Sequence of chain 1.D:
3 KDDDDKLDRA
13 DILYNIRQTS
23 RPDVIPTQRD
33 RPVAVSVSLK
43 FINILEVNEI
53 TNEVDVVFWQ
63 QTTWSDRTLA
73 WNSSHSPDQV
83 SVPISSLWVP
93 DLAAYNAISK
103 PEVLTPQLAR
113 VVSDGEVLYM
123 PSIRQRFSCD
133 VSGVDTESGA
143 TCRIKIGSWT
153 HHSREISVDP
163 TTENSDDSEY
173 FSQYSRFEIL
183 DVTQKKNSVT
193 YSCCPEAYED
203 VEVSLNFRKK

Binding-site contacts:
Ligand atom C10 contacts residue TYR200 of chain 1.C at 4.0 Å (hydrophobic).
Ligand atom C1 contacts residue MET122 of chain 1.D at 3.9 Å (hydrophobic).
Ligand atom C10 contacts residue TRP61 of chain 1.D at 4.0 Å (hydrophobic).
Ligand atom C12 contacts residue TRP151 of chain 1.C at 3.3 Å (hydrophobic).
Ligand atom C8 contacts residue TRP151 of chain 1.C at 3.5 Å (hydrophobic).
Ligand atom N2 contacts residue GLN63 of chain 1.D at 4.1 Å.
Ligand atom N13 contacts residue MET122 of chain 1.D at 4.0 Å.
Ligand atom N7 contacts residue MET122 of chain 1.D at 4.0 Å.
Ligand atom C17 contacts residue LEU120 of chain 1.D at 3.6 Å (hydrophobic).
Ligand atom C9 contacts residue TYR200 of chain 1.C at 3.8 Å (hydrophobic).
Ligand atom C17 contacts residue ARG112 of chain 1.D at 3.8 Å.
Ligand atom C12 contacts residue MET122 of chain 1.D at 3.5 Å (hydrophobic).
Ligand atom C18 contacts residue THR152 of chain 1.C at 4.0 Å.
Ligand atom N13 contacts residue TRP151 of chain 1.C at 3.7 Å.
Ligand atom C1 contacts residue GLN63 of chain 1.D at 4.1 Å.
Ligand atom C14 contacts residue TRP151 of chain 1.C at 3.1 Å (hydrophobic).
Ligand atom C15 contacts residue TYR200 of chain 1.C at 4.1 Å (hydrophobic).
Ligand atom C14 contacts residue MET122 of chain 1.D at 3.7 Å (hydrophobic).
Ligand atom C3 contacts residue CYS195 of chain 1.C at 3.7 Å (hydrophobic).
Ligand atom C5 contacts residue MET122 of chain 1.D at 3.8 Å (hydrophobic).
Ligand atom N13 contacts residue LEU120 of chain 1.D at 4.2 Å.
Ligand atom C4 contacts residue TYR193 of chain 1.C at 3.7 Å (hydrophobic).
Ligand atom N2 contacts residue CYS195 of chain 1.C at 3.6 Å.
Ligand atom N7 contacts residue TRP151 of chain 1.C at 2.7 Å (h-bond).
Ligand atom C6 contacts residue MET122 of chain 1.D at 3.1 Å (hydrophobic).
Ligand atom C18 contacts residue ARG112 of chain 1.D at 4.0 Å.
Ligand atom C15 contacts residue MET122 of chain 1.D at 3.9 Å (hydrophobic).
Ligand atom C18 contacts residue LEU120 of chain 1.D at 3.4 Å (hydrophobic).
Ligand atom C3 contacts residue TYR193 of chain 1.C at 3.9 Å (hydrophobic).
Ligand atom N2 contacts residue TYR172 of chain 1.D at 4.1 Å.
Ligand atom C16 contacts residue TRP151 of chain 1.C at 3.7 Å (hydrophobic).
Ligand atom N13 contacts residue THR152 of chain 1.C at 3.9 Å.
Ligand atom C17 contacts residue TYR200 of chain 1.C at 4.0 Å (hydrophobic).
Ligand atom C16 contacts residue TYR200 of chain 1.C at 3.2 Å (hydrophobic).
Ligand atom C3 contacts residue TYR172 of chain 1.D at 3.4 Å (hydrophobic).
Ligand atom C9 contacts residue TYR193 of chain 1.C at 4.1 Å (hydrophobic).
Ligand atom C11 contacts residue MET122 of chain 1.D at 3.3 Å (hydrophobic).
Ligand atom N2 contacts residue CYS196 of chain 1.C at 3.8 Å.
Ligand atom C15 contacts residue TRP151 of chain 1.C at 3.1 Å (hydrophobic).
Ligand atom C10 contacts residue TYR193 of chain 1.C at 3.7 Å (hydrophobic).

The protein below binds the small molecule below.
Small molecule (SMILES): C(=C1\CCCN=C1c1cccnc1)\c1cc[nH]c1

Sequence of chain 1.C:
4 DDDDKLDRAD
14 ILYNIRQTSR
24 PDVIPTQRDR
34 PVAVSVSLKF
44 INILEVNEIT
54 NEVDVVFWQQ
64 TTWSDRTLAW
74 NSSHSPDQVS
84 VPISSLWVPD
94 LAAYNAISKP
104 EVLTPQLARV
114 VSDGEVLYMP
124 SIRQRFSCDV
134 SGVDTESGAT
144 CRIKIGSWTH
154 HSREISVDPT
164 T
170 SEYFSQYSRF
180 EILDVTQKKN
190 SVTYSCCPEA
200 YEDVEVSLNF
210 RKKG